Binding-site contacts:
Ligand atom C4 contacts residue ASN221 of chain 1.I at 4.2 Å.
Ligand atom O5 contacts residue ASN209 of chain 1.I at 4.2 Å.
Ligand atom C7 contacts residue ASN221 of chain 1.I at 4.2 Å.
Ligand atom C1 contacts residue HIS56 of chain 1.I at 4.2 Å.
Ligand atom C5 contacts residue ASN221 of chain 1.I at 3.6 Å.
Ligand atom N2 contacts residue ASN221 of chain 1.I at 3.0 Å (h-bond).
Ligand atom C1 contacts residue ASN209 of chain 1.I at 4.4 Å.
Ligand atom C1 contacts residue ASN221 of chain 1.I at 1.4 Å.
Ligand atom O6 contacts residue ASN209 of chain 1.I at 4.0 Å.
Ligand atom O6 contacts residue ASN221 of chain 1.I at 4.4 Å.
Ligand atom O5 contacts residue ASN221 of chain 1.I at 2.3 Å (h-bond).
Ligand atom C2 contacts residue ASN221 of chain 1.I at 2.5 Å.
Ligand atom C3 contacts residue ASN221 of chain 1.I at 3.8 Å.

A protein and the small-molecule ligand that binds it are described below.
Small molecule (SMILES): CC(=O)N[C@@H]1[C@@H](O)[C@H](O)[C@@H](CO)O[C@H]1O

Sequence of chain 1.I:
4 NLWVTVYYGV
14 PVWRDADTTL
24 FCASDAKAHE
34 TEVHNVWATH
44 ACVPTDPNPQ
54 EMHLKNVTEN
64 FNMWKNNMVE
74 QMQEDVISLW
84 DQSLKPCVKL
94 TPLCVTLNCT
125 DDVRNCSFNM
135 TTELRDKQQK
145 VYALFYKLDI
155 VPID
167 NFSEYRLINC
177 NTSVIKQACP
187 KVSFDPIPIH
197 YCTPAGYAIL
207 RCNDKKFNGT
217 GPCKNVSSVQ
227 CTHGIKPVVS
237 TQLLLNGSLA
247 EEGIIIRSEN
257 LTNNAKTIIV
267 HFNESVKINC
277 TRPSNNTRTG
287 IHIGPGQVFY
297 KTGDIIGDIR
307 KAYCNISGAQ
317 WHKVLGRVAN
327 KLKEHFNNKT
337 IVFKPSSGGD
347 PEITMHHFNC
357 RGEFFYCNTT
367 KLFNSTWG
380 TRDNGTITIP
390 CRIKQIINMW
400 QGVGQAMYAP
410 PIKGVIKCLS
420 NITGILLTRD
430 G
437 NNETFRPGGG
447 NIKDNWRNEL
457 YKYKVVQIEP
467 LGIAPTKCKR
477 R